Binding-site contacts:
Ligand atom O5 contacts residue TYR28 of chain 1.E at 3.6 Å.
Ligand atom O7 contacts residue ASN61 of chain 1.E at 2.9 Å (h-bond).
Ligand atom C7 contacts residue ASN61 of chain 1.E at 3.0 Å.
Ligand atom C1 contacts residue TYR28 of chain 1.E at 3.4 Å (hydrophobic).
Ligand atom C6 contacts residue TYR28 of chain 1.E at 3.8 Å (hydrophobic).
Ligand atom C2 contacts residue TYR28 of chain 1.E at 4.1 Å (hydrophobic).
Ligand atom C5 contacts residue TYR28 of chain 1.E at 3.5 Å (hydrophobic).
Ligand atom C8 contacts residue ASN30 of chain 1.E at 3.7 Å.
Ligand atom C5 contacts residue ASN61 of chain 1.E at 3.6 Å.
Ligand atom C8 contacts residue PHE59 of chain 1.E at 4.4 Å (hydrophobic).
Ligand atom C6 contacts residue ASN61 of chain 1.E at 4.2 Å.
Ligand atom C3 contacts residue TYR28 of chain 1.E at 4.0 Å (hydrophobic).
Ligand atom C8 contacts residue ASN61 of chain 1.E at 4.3 Å.
Ligand atom C1 contacts residue ASN61 of chain 1.E at 1.4 Å.
Ligand atom C3 contacts residue ASN61 of chain 1.E at 3.7 Å.
Ligand atom C7 contacts residue SER60 of chain 1.E at 4.2 Å.
Ligand atom N2 contacts residue THR29 of chain 1.E at 4.2 Å.
Ligand atom N2 contacts residue ASN61 of chain 1.E at 2.8 Å (h-bond).
Ligand atom O5 contacts residue ASN61 of chain 1.E at 2.3 Å (h-bond).
Ligand atom O7 contacts residue PHE59 of chain 1.E at 4.4 Å.
Ligand atom C8 contacts residue SER60 of chain 1.E at 3.9 Å.
Ligand atom C4 contacts residue ASN61 of chain 1.E at 4.1 Å.
Ligand atom C8 contacts residue THR29 of chain 1.E at 3.5 Å.
Ligand atom O6 contacts residue ASN61 of chain 1.E at 3.5 Å (h-bond).
Ligand atom C7 contacts residue THR29 of chain 1.E at 4.1 Å.
Ligand atom O7 contacts residue SER60 of chain 1.E at 4.2 Å.
Ligand atom C2 contacts residue ASN61 of chain 1.E at 2.4 Å.
Ligand atom N2 contacts residue TYR28 of chain 1.E at 4.3 Å.

The protein below binds the small molecule below.
Small molecule (SMILES): CC(=O)N[C@@H]1[C@@H](O)[C@H](O)[C@@H](CO)O[C@H]1O

Sequence of chain 1.E:
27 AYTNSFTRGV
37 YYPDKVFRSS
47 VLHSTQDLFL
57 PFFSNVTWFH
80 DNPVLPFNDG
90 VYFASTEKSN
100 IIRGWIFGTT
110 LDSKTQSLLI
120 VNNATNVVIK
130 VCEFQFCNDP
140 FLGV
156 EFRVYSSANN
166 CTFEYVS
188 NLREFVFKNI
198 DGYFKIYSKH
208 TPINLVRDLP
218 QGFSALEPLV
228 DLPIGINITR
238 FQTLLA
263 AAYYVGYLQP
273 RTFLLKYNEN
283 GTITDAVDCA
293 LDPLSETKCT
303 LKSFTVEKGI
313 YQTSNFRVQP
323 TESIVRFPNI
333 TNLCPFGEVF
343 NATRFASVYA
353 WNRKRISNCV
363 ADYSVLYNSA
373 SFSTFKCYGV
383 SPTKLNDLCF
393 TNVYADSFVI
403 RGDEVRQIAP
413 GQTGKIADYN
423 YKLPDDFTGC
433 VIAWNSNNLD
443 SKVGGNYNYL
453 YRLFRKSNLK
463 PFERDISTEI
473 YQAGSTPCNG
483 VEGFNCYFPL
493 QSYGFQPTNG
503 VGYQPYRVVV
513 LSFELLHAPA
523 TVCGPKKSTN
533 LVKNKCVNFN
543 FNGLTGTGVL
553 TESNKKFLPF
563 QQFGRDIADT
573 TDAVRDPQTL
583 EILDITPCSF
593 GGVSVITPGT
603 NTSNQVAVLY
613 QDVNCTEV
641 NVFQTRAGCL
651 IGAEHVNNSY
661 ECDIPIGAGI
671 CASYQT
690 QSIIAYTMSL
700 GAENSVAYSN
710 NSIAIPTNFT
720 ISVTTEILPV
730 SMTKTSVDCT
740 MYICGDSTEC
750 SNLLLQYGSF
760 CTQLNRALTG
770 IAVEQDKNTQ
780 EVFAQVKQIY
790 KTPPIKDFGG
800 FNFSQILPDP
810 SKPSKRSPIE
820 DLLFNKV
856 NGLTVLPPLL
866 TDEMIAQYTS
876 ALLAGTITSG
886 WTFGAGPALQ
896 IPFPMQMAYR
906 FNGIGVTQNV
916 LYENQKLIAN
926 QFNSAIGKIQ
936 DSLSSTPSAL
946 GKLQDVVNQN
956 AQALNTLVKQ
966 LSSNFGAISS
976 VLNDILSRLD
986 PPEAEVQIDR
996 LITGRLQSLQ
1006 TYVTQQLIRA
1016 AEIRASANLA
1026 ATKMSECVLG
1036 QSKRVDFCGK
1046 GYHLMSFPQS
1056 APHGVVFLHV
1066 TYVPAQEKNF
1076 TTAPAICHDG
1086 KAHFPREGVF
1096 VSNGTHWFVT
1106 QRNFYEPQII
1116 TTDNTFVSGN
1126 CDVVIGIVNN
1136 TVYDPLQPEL